Binding-site contacts:
Ligand atom C4 contacts residue ALA36 of chain 1.A at 3.6 Å (hydrophobic).
Ligand atom C1 contacts residue LEU137 of chain 1.A at 3.9 Å (hydrophobic).
Ligand atom C13 contacts residue GLY16 of chain 1.A at 3.9 Å.
Ligand atom C17 contacts residue GLU17 of chain 1.A at 3.7 Å.
Ligand atom C26 contacts residue LEU86 of chain 1.A at 3.7 Å (hydrophobic).
Ligand atom C24 contacts residue SER88 of chain 1.A at 3.8 Å.
Ligand atom C9 contacts residue VAL23 of chain 1.A at 4.0 Å (hydrophobic).
Ligand atom C24 contacts residue LEU86 of chain 1.A at 3.5 Å (hydrophobic).
Ligand atom O1 contacts residue HIS134 of chain 1.A at 3.9 Å.
Ligand atom O contacts residue LYS132 of chain 1.A at 3.5 Å (salt-bridge).
Ligand atom C1 contacts residue LEU15 of chain 1.A at 3.9 Å (hydrophobic).
Ligand atom C18 contacts residue ASP148 of chain 1.A at 3.8 Å.
Ligand atom C11 contacts residue ASP148 of chain 1.A at 4.0 Å.
Ligand atom C2 contacts residue LEU137 of chain 1.A at 3.5 Å (hydrophobic).
Ligand atom N contacts residue ALA87 of chain 1.A at 3.0 Å (h-bond).
Ligand atom C4 contacts residue LEU137 of chain 1.A at 3.6 Å (hydrophobic).
Ligand atom C4 contacts residue GLU85 of chain 1.A at 3.6 Å.
Ligand atom C15 contacts residue HIS134 of chain 1.A at 3.7 Å.
Ligand atom C11 contacts residue ASN135 of chain 1.A at 3.3 Å.
Ligand atom C12 contacts residue GLU17 of chain 1.A at 3.8 Å.
Ligand atom C4 contacts residue ALA87 of chain 1.A at 3.7 Å (hydrophobic).
Ligand atom C18 contacts residue GLY18 of chain 1.A at 3.9 Å.
Ligand atom C contacts residue LEU15 of chain 1.A at 4.0 Å (hydrophobic).
Ligand atom C18 contacts residue GLU17 of chain 1.A at 3.6 Å.
Ligand atom N3 contacts residue LEU86 of chain 1.A at 3.9 Å.
Ligand atom C20 contacts residue ALA87 of chain 1.A at 3.2 Å (hydrophobic).
Ligand atom C3 contacts residue LEU137 of chain 1.A at 3.3 Å (hydrophobic).
Ligand atom N2 contacts residue ALA87 of chain 1.A at 2.9 Å (h-bond).
Ligand atom C10 contacts residue HIS134 of chain 1.A at 3.9 Å.
Ligand atom C26 contacts residue SER88 of chain 1.A at 3.8 Å.
Ligand atom O contacts residue HIS134 of chain 1.A at 3.5 Å.
Ligand atom C19 contacts residue ALA87 of chain 1.A at 3.5 Å (hydrophobic).
Ligand atom C5 contacts residue LEU137 of chain 1.A at 3.6 Å (hydrophobic).
Ligand atom C20 contacts residue GLY90 of chain 1.A at 4.0 Å.
Ligand atom C15 contacts residue ASN135 of chain 1.A at 3.5 Å.
Ligand atom C6 contacts residue VAL23 of chain 1.A at 4.0 Å (hydrophobic).
Ligand atom C8 contacts residue LEU137 of chain 1.A at 3.9 Å (hydrophobic).
Ligand atom C21 contacts residue GLY90 of chain 1.A at 3.9 Å.
Ligand atom C contacts residue ALA87 of chain 1.A at 3.8 Å (hydrophobic).
Ligand atom N contacts residue LEU86 of chain 1.A at 3.9 Å.

This small molecule binds to this protein.
Small molecule (SMILES): Cn1cc([C@H]2C[C@@H]2C(=O)Nc2cc3cc(C4CCN([C@]5(C)COC[C@@H]5O)CC4)c(Cl)cc3cn2)cn1

Sequence of chain 1.A:
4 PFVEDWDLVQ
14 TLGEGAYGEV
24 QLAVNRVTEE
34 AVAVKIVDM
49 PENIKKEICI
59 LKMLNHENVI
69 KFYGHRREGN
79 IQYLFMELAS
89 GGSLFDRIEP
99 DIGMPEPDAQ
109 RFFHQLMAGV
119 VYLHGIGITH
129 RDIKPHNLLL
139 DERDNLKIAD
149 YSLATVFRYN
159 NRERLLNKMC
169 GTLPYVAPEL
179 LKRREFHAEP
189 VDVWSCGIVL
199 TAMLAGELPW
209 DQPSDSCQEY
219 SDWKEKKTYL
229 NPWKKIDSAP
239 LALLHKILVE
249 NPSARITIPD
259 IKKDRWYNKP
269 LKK